Binding-site contacts:
Ligand atom C17 contacts residue SER201 of chain 1.A at 3.9 Å.
Ligand atom F18 contacts residue LEU172 of chain 1.A at 3.4 Å.
Ligand atom C16 contacts residue PHE174 of chain 1.A at 4.4 Å (hydrophobic).
Ligand atom C14 contacts residue LEU172 of chain 1.A at 4.0 Å (hydrophobic).
Ligand atom C16 contacts residue LEU172 of chain 1.A at 4.1 Å (hydrophobic).
Ligand atom F18 contacts residue VAL155 of chain 1.A at 4.0 Å.
Ligand atom C15 contacts residue LEU172 of chain 1.A at 3.9 Å (hydrophobic).
Ligand atom C11 contacts residue SER201 of chain 1.A at 3.9 Å.
Ligand atom C12 contacts residue SER201 of chain 1.A at 4.1 Å.
Ligand atom C11 contacts residue GLU200 of chain 1.A at 4.1 Å.
Ligand atom C17 contacts residue LEU172 of chain 1.A at 4.5 Å (hydrophobic).
Ligand atom C13 contacts residue LEU172 of chain 1.A at 4.4 Å (hydrophobic).
Ligand atom F18 contacts residue GLN157 of chain 1.A at 3.9 Å.
Ligand atom C16 contacts residue SER201 of chain 1.A at 4.3 Å.
Ligand atom C14 contacts residue GLN157 of chain 1.A at 4.2 Å.

A small-molecule ligand and the protein it binds are described below.
Small molecule (SMILES): CCn1cc(C(=O)NCc2ccc(F)cc2)cn1

Sequence of chain 1.A:
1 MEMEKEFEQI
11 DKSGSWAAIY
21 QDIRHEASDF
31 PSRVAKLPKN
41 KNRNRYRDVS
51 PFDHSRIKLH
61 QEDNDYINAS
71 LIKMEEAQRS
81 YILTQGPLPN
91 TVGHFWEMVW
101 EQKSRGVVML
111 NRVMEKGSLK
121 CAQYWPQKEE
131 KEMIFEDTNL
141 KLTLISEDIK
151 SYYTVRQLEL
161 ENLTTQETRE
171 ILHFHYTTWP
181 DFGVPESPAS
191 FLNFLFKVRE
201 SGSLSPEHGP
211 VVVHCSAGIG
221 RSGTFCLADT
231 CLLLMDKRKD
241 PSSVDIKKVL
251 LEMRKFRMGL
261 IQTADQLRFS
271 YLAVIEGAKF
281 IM